The protein below binds the small molecule below.
Small molecule (SMILES): CC(=O)N[C@H]1[C@H](O[C@H]2[C@H](O)[C@@H](NC(C)=O)CO[C@@H]2CO)O[C@H](CO)[C@@H](O)[C@@H]1O

Sequence of chain 1.C:
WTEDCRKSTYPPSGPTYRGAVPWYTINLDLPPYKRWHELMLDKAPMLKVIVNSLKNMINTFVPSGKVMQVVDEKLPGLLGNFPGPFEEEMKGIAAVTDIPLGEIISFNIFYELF

Sequence of chain 1.D:
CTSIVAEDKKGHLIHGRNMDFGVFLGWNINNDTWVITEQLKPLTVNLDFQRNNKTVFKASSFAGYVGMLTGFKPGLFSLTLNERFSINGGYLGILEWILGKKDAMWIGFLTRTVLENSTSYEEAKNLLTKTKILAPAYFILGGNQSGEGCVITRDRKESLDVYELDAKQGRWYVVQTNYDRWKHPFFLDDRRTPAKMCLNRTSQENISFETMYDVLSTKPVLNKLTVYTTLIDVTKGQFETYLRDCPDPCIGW

Binding-site contacts:
Ligand atom O7 contacts residue THR113 of chain 1.D at 3.7 Å.
Ligand atom C8 contacts residue PHE101 of chain 1.C at 3.9 Å (hydrophobic).
Ligand atom C2 contacts residue ASN117 of chain 1.D at 2.5 Å.
Ligand atom C8 contacts residue ARG112 of chain 1.D at 4.3 Å.
Ligand atom C8 contacts residue PRO100 of chain 1.C at 3.9 Å (hydrophobic).
Ligand atom O7 contacts residue PRO100 of chain 1.C at 3.9 Å.
Ligand atom C7 contacts residue GLU116 of chain 1.D at 3.8 Å.
Ligand atom C4 contacts residue ASN117 of chain 1.D at 4.2 Å.
Ligand atom C1 contacts residue GLU116 of chain 1.D at 4.2 Å.
Ligand atom O7 contacts residue ASN117 of chain 1.D at 4.1 Å.
Ligand atom C6 contacts residue GLY99 of chain 1.C at 4.2 Å.
Ligand atom N2 contacts residue PRO100 of chain 1.C at 4.5 Å.
Ligand atom O6 contacts residue ASN117 of chain 1.D at 4.4 Å.
Ligand atom C2 contacts residue GLU116 of chain 1.D at 4.0 Å.
Ligand atom C7 contacts residue ASN117 of chain 1.D at 3.8 Å.
Ligand atom O5 contacts residue ASN117 of chain 1.D at 2.3 Å (h-bond).
Ligand atom C3 contacts residue ASN117 of chain 1.D at 3.8 Å.
Ligand atom N2 contacts residue ASN117 of chain 1.D at 3.0 Å (h-bond).
Ligand atom C1 contacts residue ASN117 of chain 1.D at 1.4 Å.
Ligand atom O6 contacts residue GLY99 of chain 1.C at 3.6 Å.
Ligand atom C7 contacts residue PRO100 of chain 1.C at 4.0 Å (hydrophobic).
Ligand atom C8 contacts residue GLU116 of chain 1.D at 3.6 Å.
Ligand atom N2 contacts residue GLU116 of chain 1.D at 3.0 Å (salt-bridge).
Ligand atom O3 contacts residue PRO100 of chain 1.C at 3.4 Å.
Ligand atom C3 contacts residue GLU116 of chain 1.D at 4.2 Å.
Ligand atom C7 contacts residue THR113 of chain 1.D at 3.9 Å.
Ligand atom C8 contacts residue THR113 of chain 1.D at 3.5 Å.
Ligand atom O6 contacts residue PRO100 of chain 1.C at 3.7 Å.
Ligand atom C5 contacts residue ASN117 of chain 1.D at 3.6 Å.